Sequence of chain 1.C:
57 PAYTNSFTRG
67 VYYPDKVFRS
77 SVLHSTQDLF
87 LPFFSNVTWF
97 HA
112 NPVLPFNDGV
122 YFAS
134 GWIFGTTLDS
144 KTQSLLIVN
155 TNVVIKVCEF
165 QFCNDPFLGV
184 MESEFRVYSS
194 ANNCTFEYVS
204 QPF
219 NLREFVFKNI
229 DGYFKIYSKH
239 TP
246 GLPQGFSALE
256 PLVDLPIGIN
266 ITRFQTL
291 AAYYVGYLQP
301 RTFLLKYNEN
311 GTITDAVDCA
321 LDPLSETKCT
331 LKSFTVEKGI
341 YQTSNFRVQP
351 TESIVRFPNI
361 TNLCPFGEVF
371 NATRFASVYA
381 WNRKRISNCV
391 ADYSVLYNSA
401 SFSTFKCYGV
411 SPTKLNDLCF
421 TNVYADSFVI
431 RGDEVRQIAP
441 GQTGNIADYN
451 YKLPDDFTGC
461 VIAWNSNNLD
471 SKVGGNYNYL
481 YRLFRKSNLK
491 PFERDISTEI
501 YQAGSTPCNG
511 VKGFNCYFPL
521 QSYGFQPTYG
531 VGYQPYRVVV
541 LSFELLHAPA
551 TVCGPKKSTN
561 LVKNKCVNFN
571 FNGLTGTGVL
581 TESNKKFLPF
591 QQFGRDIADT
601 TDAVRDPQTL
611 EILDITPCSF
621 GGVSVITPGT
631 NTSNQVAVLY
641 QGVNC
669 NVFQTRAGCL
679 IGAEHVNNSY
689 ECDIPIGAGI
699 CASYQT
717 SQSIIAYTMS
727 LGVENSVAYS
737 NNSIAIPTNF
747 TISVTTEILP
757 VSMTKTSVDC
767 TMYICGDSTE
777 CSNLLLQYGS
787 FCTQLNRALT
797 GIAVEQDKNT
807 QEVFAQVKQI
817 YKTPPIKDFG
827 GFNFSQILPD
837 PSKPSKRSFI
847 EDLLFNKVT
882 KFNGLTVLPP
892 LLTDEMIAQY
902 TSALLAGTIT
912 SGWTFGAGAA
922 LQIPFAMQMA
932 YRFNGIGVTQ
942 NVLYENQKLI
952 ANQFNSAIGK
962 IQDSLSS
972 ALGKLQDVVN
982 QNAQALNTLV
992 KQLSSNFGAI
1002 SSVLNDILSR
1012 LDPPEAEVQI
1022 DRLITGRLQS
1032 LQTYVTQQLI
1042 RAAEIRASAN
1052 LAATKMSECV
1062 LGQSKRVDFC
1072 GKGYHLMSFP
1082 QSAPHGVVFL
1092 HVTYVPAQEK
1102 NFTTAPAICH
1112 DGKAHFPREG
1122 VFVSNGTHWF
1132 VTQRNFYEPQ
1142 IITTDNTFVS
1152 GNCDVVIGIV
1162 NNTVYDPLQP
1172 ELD

Sequence of chain 1.B:
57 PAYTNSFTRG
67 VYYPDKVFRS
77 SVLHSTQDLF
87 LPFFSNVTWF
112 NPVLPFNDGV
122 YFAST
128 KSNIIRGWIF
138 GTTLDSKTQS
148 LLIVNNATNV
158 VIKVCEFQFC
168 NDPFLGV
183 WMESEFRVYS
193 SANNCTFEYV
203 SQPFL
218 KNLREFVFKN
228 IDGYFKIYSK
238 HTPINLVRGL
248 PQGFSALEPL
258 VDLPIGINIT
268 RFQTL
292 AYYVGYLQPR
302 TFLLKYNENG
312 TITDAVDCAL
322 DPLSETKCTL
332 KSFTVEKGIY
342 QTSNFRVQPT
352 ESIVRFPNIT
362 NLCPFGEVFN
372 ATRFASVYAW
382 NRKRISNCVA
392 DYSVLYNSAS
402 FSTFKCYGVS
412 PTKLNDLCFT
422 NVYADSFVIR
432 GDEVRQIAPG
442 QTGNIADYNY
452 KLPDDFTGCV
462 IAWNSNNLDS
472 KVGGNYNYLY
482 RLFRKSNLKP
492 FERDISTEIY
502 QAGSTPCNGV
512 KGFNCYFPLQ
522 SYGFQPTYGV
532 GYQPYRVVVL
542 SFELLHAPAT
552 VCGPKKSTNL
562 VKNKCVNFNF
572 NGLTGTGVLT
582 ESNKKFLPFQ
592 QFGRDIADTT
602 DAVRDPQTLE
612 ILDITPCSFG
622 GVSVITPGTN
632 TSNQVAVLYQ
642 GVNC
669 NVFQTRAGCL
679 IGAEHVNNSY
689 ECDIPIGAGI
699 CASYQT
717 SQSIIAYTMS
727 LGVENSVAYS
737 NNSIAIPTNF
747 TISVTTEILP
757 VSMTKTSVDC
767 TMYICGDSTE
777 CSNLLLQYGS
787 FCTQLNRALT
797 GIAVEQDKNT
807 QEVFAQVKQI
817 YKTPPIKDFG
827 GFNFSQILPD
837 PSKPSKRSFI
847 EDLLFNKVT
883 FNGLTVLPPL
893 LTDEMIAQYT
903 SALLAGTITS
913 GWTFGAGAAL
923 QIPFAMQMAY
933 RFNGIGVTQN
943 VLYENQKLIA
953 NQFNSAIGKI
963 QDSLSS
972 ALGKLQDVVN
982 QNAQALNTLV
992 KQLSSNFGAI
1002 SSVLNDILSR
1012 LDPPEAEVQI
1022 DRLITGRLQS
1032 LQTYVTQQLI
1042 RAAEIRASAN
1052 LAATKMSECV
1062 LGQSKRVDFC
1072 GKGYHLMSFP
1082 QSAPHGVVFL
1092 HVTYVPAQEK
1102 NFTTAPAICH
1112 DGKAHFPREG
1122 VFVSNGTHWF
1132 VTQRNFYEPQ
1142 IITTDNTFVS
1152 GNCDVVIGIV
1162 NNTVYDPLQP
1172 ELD

Binding-site contacts:
Ligand atom O5 contacts residue ASN737 of chain 1.B at 2.4 Å (h-bond).
Ligand atom C1 contacts residue ASN737 of chain 1.B at 1.4 Å.
Ligand atom C8 contacts residue GLY1159 of chain 1.B at 4.1 Å.
Ligand atom C7 contacts residue ASN737 of chain 1.B at 3.2 Å.
Ligand atom C3 contacts residue ASN737 of chain 1.B at 3.8 Å.
Ligand atom O5 contacts residue ASP824 of chain 1.C at 4.4 Å.
Ligand atom C5 contacts residue ASN737 of chain 1.B at 3.7 Å.
Ligand atom C4 contacts residue ASN737 of chain 1.B at 4.2 Å.
Ligand atom C8 contacts residue ILE1158 of chain 1.B at 4.3 Å (hydrophobic).
Ligand atom N2 contacts residue ASN737 of chain 1.B at 2.9 Å (h-bond).
Ligand atom O7 contacts residue ASN737 of chain 1.B at 3.2 Å (h-bond).
Ligand atom C2 contacts residue ASN737 of chain 1.B at 2.4 Å.
Ligand atom C8 contacts residue ASN737 of chain 1.B at 4.4 Å.

The small molecule below binds the protein below.
Small molecule (SMILES): CC(=O)N[C@@H]1[C@@H](O)[C@H](O)[C@@H](CO)O[C@H]1O